The small molecule below binds the protein below.
Small molecule (SMILES): CC(=O)N[C@@H]1[C@@H](O)[C@H](O)[C@@H](CO)O[C@H]1O

Sequence of chain 1.B:
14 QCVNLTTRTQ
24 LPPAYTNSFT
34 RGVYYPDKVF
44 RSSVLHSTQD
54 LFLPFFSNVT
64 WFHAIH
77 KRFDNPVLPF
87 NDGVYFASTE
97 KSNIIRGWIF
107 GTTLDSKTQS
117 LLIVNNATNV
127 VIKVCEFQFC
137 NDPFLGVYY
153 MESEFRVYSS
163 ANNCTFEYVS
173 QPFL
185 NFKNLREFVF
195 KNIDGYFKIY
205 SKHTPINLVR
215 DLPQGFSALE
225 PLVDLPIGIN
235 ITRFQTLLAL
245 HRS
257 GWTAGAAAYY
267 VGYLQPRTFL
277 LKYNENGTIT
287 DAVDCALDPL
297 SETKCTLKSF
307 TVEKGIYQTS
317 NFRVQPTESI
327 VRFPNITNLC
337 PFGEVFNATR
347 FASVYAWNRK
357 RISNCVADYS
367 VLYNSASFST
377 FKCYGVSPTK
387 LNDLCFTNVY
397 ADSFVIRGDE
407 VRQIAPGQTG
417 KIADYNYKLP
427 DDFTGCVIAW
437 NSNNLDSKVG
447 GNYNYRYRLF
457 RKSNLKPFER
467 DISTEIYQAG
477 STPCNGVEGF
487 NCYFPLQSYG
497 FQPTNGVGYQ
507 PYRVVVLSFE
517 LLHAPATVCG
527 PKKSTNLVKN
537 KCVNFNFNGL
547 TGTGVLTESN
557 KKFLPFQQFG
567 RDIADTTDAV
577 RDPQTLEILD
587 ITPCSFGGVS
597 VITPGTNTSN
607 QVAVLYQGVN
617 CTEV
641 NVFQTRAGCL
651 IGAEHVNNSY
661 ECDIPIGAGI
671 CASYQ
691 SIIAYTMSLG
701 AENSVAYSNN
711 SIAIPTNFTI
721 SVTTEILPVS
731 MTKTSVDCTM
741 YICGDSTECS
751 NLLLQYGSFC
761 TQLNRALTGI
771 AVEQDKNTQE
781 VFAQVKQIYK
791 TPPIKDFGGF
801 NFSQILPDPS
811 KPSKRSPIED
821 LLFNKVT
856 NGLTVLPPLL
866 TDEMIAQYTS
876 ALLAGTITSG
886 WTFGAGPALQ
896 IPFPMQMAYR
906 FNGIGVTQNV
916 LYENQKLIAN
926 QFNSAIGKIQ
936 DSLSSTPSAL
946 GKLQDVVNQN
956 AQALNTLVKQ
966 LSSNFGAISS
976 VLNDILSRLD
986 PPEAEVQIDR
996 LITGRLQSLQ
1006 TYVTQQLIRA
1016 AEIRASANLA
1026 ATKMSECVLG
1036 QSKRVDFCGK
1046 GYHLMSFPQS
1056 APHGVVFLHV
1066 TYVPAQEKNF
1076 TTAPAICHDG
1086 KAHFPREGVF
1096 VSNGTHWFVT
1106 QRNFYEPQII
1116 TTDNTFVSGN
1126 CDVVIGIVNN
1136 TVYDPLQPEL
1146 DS

Binding-site contacts:
Ligand atom O7 contacts residue ASN61 of chain 1.B at 3.5 Å (h-bond).
Ligand atom O6 contacts residue ASN61 of chain 1.B at 4.5 Å.
Ligand atom C5 contacts residue TYR28 of chain 1.B at 3.6 Å (hydrophobic).
Ligand atom C1 contacts residue ASN61 of chain 1.B at 1.4 Å.
Ligand atom C6 contacts residue TYR28 of chain 1.B at 3.8 Å (hydrophobic).
Ligand atom C5 contacts residue ASN61 of chain 1.B at 3.7 Å.
Ligand atom C1 contacts residue TYR28 of chain 1.B at 3.7 Å (hydrophobic).
Ligand atom C3 contacts residue ASN61 of chain 1.B at 3.8 Å.
Ligand atom C8 contacts residue ASN61 of chain 1.B at 3.8 Å.
Ligand atom O5 contacts residue TYR28 of chain 1.B at 3.8 Å.
Ligand atom O5 contacts residue ASN61 of chain 1.B at 2.4 Å (h-bond).
Ligand atom C4 contacts residue ASN61 of chain 1.B at 4.2 Å.
Ligand atom N2 contacts residue ASN61 of chain 1.B at 2.9 Å (h-bond).
Ligand atom C2 contacts residue ASN61 of chain 1.B at 2.5 Å.
Ligand atom O6 contacts residue TYR28 of chain 1.B at 3.7 Å.
Ligand atom C7 contacts residue ASN61 of chain 1.B at 3.4 Å.